A small-molecule ligand and the protein it binds are described below.
Small molecule (SMILES): NCCCC[C@@H](N)C(=O)O

Binding-site contacts:
Ligand atom NZ contacts residue PHE260 of chain 4.A at 4.1 Å.
Ligand atom O contacts residue HIS205 of chain 4.A at 4.0 Å.
Ligand atom O contacts residue ARG173 of chain 4.A at 3.5 Å (salt-bridge).
Ligand atom N contacts residue CYS297 of chain 4.A at 2.9 Å (h-bond).
Ligand atom O contacts residue ARG237 of chain 4.A at 3.4 Å (salt-bridge).
Ligand atom CB contacts residue DAS1 of chain 4.E at 3.2 Å.
Ligand atom C contacts residue ARG173 of chain 4.A at 3.2 Å.
Ligand atom CA contacts residue CYS297 of chain 4.A at 3.6 Å (hydrophobic).
Ligand atom CE contacts residue LEU298 of chain 4.A at 3.7 Å (hydrophobic).
Ligand atom N contacts residue LEU298 of chain 4.A at 4.1 Å.
Ligand atom NZ contacts residue GLN266 of chain 4.A at 3.1 Å (h-bond).
Ligand atom C contacts residue HIS205 of chain 4.A at 3.7 Å.
Ligand atom OXT contacts residue ARG173 of chain 4.A at 2.4 Å (salt-bridge).
Ligand atom C contacts residue DAS1 of chain 4.E at 3.2 Å.
Ligand atom N contacts residue ASP293 of chain 4.A at 3.7 Å.
Ligand atom CG contacts residue HIS234 of chain 4.A at 4.0 Å.
Ligand atom CG contacts residue ASP293 of chain 4.A at 3.9 Å.
Ligand atom CG contacts residue PHE260 of chain 4.A at 3.5 Å (hydrophobic).
Ligand atom NZ contacts residue LEU298 of chain 4.A at 4.1 Å.
Ligand atom C contacts residue TYR140 of chain 4.A at 3.9 Å (hydrophobic).
Ligand atom N contacts residue ZN1 of chain 4.C at 4.0 Å.
Ligand atom CE contacts residue PRO299 of chain 4.A at 4.1 Å (hydrophobic).
Ligand atom N contacts residue DAS1 of chain 4.E at 1.4 Å.
Ligand atom CA contacts residue PRO299 of chain 4.A at 3.8 Å (hydrophobic).
Ligand atom C contacts residue ARG237 of chain 4.A at 4.1 Å.
Ligand atom CD contacts residue PHE260 of chain 4.A at 3.5 Å (hydrophobic).
Ligand atom CD contacts residue ARG237 of chain 4.A at 3.5 Å.
Ligand atom CB contacts residue ARG237 of chain 4.A at 3.9 Å.
Ligand atom OXT contacts residue HIS205 of chain 4.A at 3.4 Å.
Ligand atom CE contacts residue GLN266 of chain 4.A at 4.1 Å.
Ligand atom OXT contacts residue TYR140 of chain 4.A at 2.8 Å (h-bond).
Ligand atom OXT contacts residue DAS1 of chain 4.E at 2.8 Å (h-bond).
Ligand atom C contacts residue PRO299 of chain 4.A at 3.7 Å (hydrophobic).
Ligand atom CG contacts residue ARG237 of chain 4.A at 4.0 Å.
Ligand atom O contacts residue PRO299 of chain 4.A at 3.8 Å.
Ligand atom CA contacts residue DAS1 of chain 4.E at 2.6 Å.
Ligand atom CB contacts residue ASP293 of chain 4.A at 3.6 Å.
Ligand atom CB contacts residue ZN1 of chain 4.D at 3.8 Å.
Ligand atom CB contacts residue HIS234 of chain 4.A at 3.5 Å.
Ligand atom CG contacts residue LEU298 of chain 4.A at 3.8 Å (hydrophobic).

Sequence of chain 4.A:
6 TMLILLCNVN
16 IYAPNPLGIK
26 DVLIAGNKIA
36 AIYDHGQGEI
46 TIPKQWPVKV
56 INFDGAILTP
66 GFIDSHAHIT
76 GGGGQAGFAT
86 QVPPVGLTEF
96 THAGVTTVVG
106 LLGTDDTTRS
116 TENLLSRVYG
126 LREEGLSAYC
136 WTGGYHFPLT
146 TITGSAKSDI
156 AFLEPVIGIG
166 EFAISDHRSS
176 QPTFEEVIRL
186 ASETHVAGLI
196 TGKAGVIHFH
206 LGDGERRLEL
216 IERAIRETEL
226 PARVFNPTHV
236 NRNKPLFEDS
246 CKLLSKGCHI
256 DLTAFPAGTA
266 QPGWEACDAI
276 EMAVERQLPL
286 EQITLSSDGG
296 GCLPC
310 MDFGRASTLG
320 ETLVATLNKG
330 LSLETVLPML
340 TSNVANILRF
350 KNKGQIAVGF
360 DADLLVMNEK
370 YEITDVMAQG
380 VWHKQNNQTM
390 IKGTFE